Sequence of chain 1.C:
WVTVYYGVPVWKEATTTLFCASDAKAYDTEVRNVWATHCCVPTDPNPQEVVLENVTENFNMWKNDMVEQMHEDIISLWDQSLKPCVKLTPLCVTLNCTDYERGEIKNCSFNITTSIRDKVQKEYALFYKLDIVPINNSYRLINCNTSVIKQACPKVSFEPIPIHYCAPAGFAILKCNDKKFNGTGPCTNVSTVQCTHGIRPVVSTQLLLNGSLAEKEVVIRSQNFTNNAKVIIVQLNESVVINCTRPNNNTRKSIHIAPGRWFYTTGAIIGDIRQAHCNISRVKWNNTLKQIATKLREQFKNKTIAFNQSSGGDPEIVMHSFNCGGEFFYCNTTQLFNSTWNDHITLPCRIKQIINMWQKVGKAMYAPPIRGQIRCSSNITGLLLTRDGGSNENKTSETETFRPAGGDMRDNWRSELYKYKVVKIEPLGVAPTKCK

Binding-site contacts:
Ligand atom C2 contacts residue ASN420 of chain 1.C at 2.5 Å.
Ligand atom O5 contacts residue SER270 of chain 1.C at 4.0 Å.
Ligand atom O7 contacts residue ASN420 of chain 1.C at 3.8 Å.
Ligand atom O7 contacts residue ASN241 of chain 1.C at 4.2 Å.
Ligand atom C1 contacts residue ASN420 of chain 1.C at 1.5 Å.
Ligand atom C8 contacts residue SER418 of chain 1.C at 4.4 Å.
Ligand atom C7 contacts residue ASN241 of chain 1.C at 4.3 Å.
Ligand atom O5 contacts residue ASN420 of chain 1.C at 2.5 Å (h-bond).
Ligand atom C8 contacts residue NAG1 of chain 1.W at 3.3 Å.
Ligand atom C8 contacts residue SER419 of chain 1.C at 4.1 Å.
Ligand atom C8 contacts residue ASN420 of chain 1.C at 3.9 Å.
Ligand atom C4 contacts residue ASN420 of chain 1.C at 4.4 Å.
Ligand atom O7 contacts residue NAG1 of chain 1.W at 3.9 Å.
Ligand atom C3 contacts residue ASN420 of chain 1.C at 3.9 Å.
Ligand atom C5 contacts residue ASN420 of chain 1.C at 3.8 Å.
Ligand atom C1 contacts residue SER270 of chain 1.C at 4.2 Å.
Ligand atom C7 contacts residue ASN420 of chain 1.C at 3.6 Å.
Ligand atom C7 contacts residue NAG1 of chain 1.W at 3.9 Å.
Ligand atom C8 contacts residue ASN241 of chain 1.C at 3.8 Å.
Ligand atom N2 contacts residue ASN420 of chain 1.C at 2.9 Å (h-bond).

A protein and the small-molecule ligand that binds it are described below.
Small molecule (SMILES): CC(=O)N[C@H]1[C@H](O[C@H]2[C@H](O)[C@@H](NC(C)=O)CO[C@@H]2CO)O[C@H](CO)[C@@H](O[C@@H]2O[C@H](CO)[C@@H](O)[C@H](O)[C@@H]2O)[C@@H]1O